This protein binds this small molecule.
Small molecule (SMILES): CCc1[nH]c2nc(Sc3ccc4c(c3)C(=O)N=C4)nc(N3CC[C@@H](N)C3)c2c1Cl

Binding-site contacts:
Ligand atom C23 contacts residue ARG71 of chain 1.A at 3.7 Å.
Ligand atom C22 contacts residue ARG71 of chain 1.A at 3.7 Å.
Ligand atom CL1 contacts residue MET73 of chain 1.A at 3.7 Å.
Ligand atom C21 contacts residue GLY72 of chain 1.A at 3.4 Å.
Ligand atom C5 contacts residue ASP68 of chain 1.A at 3.6 Å.
Ligand atom N1 contacts residue THR162 of chain 1.A at 3.6 Å.
Ligand atom C25 contacts residue GLU45 of chain 1.A at 3.4 Å.
Ligand atom N11 contacts residue GLU45 of chain 1.A at 3.5 Å.
Ligand atom N18 contacts residue ASN41 of chain 1.A at 3.0 Å (h-bond).
Ligand atom C7 contacts residue ASP68 of chain 1.A at 3.7 Å.
Ligand atom C21 contacts residue ARG71 of chain 1.A at 3.7 Å.
Ligand atom C3 contacts residue MET73 of chain 1.A at 3.3 Å (hydrophobic).
Ligand atom N9 contacts residue MET73 of chain 1.A at 3.5 Å.
Ligand atom C4 contacts residue ASN41 of chain 1.A at 3.6 Å.
Ligand atom N1 contacts residue ASP68 of chain 1.A at 2.7 Å (salt-bridge).
Ligand atom C14 contacts residue ILE89 of chain 1.A at 3.7 Å (hydrophobic).
Ligand atom C2 contacts residue THR162 of chain 1.A at 3.8 Å.
Ligand atom C20 contacts residue GLU45 of chain 1.A at 3.6 Å.
Ligand atom C6 contacts residue SER42 of chain 1.A at 3.1 Å.
Ligand atom C17 contacts residue ASN41 of chain 1.A at 3.3 Å.
Ligand atom C10 contacts residue GLU45 of chain 1.A at 3.8 Å.
Ligand atom C2 contacts residue ASP68 of chain 1.A at 3.7 Å.
Ligand atom S19 contacts residue GLU45 of chain 1.A at 3.4 Å.
Ligand atom CL1 contacts residue VAL115 of chain 1.A at 3.4 Å.
Ligand atom C10 contacts residue MET73 of chain 1.A at 3.7 Å (hydrophobic).
Ligand atom S19 contacts residue MET73 of chain 1.A at 3.7 Å.
Ligand atom C2 contacts residue MET73 of chain 1.A at 3.6 Å (hydrophobic).
Ligand atom C7 contacts residue ILE38 of chain 1.A at 3.7 Å (hydrophobic).
Ligand atom O29 contacts residue ARG131 of chain 1.A at 3.1 Å (salt-bridge).
Ligand atom C8 contacts residue MET73 of chain 1.A at 3.2 Å (hydrophobic).
Ligand atom CL1 contacts residue ASN41 of chain 1.A at 3.4 Å.
Ligand atom C24 contacts residue ARG71 of chain 1.A at 3.6 Å.
Ligand atom C4 contacts residue MET73 of chain 1.A at 3.7 Å (hydrophobic).
Ligand atom N11 contacts residue THR162 of chain 1.A at 3.6 Å (h-bond).
Ligand atom S19 contacts residue GLY72 of chain 1.A at 3.5 Å.
Ligand atom C16 contacts residue ASN41 of chain 1.A at 3.4 Å.
Ligand atom C6 contacts residue ILE38 of chain 1.A at 3.6 Å (hydrophobic).
Ligand atom C7 contacts residue SER42 of chain 1.A at 3.3 Å.
Ligand atom C7 contacts residue ILE164 of chain 1.A at 3.6 Å (hydrophobic).
Ligand atom C5 contacts residue SER42 of chain 1.A at 3.8 Å.

Sequence of chain 1.A:
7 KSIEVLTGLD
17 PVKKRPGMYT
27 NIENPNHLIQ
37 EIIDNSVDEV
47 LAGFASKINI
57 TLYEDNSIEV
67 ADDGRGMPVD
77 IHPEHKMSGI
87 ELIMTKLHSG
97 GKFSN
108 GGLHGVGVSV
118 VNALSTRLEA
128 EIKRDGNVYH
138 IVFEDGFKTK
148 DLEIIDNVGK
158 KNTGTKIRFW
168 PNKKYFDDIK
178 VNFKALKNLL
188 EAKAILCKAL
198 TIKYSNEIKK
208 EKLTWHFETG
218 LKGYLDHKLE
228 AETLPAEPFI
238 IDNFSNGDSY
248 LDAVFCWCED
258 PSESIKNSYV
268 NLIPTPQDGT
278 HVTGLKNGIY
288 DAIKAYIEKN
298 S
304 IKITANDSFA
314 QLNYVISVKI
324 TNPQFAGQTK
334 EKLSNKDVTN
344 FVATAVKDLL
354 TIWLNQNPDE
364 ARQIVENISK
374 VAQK